Sequence of chain 1.D:
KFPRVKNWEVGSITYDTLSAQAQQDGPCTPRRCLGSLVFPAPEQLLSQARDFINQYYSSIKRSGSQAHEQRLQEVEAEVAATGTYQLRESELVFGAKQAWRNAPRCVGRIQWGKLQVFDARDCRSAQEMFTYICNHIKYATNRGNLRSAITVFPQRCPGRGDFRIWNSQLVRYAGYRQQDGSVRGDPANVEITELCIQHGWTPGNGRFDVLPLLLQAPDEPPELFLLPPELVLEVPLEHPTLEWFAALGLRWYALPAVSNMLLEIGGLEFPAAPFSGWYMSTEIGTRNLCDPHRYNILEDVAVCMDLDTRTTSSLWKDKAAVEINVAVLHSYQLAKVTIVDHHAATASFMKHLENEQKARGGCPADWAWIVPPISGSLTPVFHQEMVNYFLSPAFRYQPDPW

Binding-site contacts:
Ligand atom C04 contacts residue TRP405 of chain 1.C at 4.1 Å (hydrophobic).
Ligand atom N02 contacts residue PHE420 of chain 1.C at 3.5 Å (h-bond).
Ligand atom F13 contacts residue ARG332 of chain 1.D at 4.1 Å.
Ligand atom C02 contacts residue VAL64 of chain 1.D at 4.1 Å (hydrophobic).
Ligand atom C03 contacts residue TRP405 of chain 1.C at 3.6 Å (hydrophobic).
Ligand atom C02 contacts residue PHE420 of chain 1.C at 3.4 Å (hydrophobic).
Ligand atom C07 contacts residue TRP407 of chain 1.D at 3.8 Å (hydrophobic).
Ligand atom C18 contacts residue KMA1 of chain 1.JA at 3.6 Å.
Ligand atom C14 contacts residue KMA1 of chain 1.JA at 3.6 Å.
Ligand atom C07 contacts residue TRP405 of chain 1.C at 3.9 Å (hydrophobic).
Ligand atom C12 contacts residue KMA1 of chain 1.JA at 3.9 Å.
Ligand atom C15 contacts residue KMA1 of chain 1.JA at 3.6 Å.
Ligand atom C06 contacts residue VAL64 of chain 1.D at 4.0 Å (hydrophobic).
Ligand atom N02 contacts residue GLN422 of chain 1.C at 4.0 Å.
Ligand atom C02 contacts residue SER62 of chain 1.D at 4.2 Å.
Ligand atom C08 contacts residue VAL64 of chain 1.D at 4.2 Å (hydrophobic).
Ligand atom C09 contacts residue TRP407 of chain 1.D at 3.6 Å (hydrophobic).
Ligand atom N21 contacts residue PHE65 of chain 1.D at 3.9 Å.
Ligand atom C07 contacts residue ALA406 of chain 1.D at 3.0 Å (hydrophobic).
Ligand atom C03 contacts residue PHE420 of chain 1.C at 3.6 Å (hydrophobic).
Ligand atom C08 contacts residue HIS421 of chain 1.C at 4.1 Å.
Ligand atom C17 contacts residue TRP34 of chain 1.C at 3.4 Å (hydrophobic).
Ligand atom C05 contacts residue PHE420 of chain 1.C at 3.7 Å (hydrophobic).
Ligand atom C05 contacts residue TRP407 of chain 1.D at 4.1 Å (hydrophobic).
Ligand atom C18 contacts residue TRP34 of chain 1.C at 4.1 Å (hydrophobic).
Ligand atom C11 contacts residue KMA1 of chain 1.JA at 4.0 Å.
Ligand atom C07 contacts residue PHE420 of chain 1.C at 3.5 Å (hydrophobic).
Ligand atom C16 contacts residue KMA1 of chain 1.JA at 3.8 Å.
Ligand atom C04 contacts residue PHE420 of chain 1.C at 3.8 Å (hydrophobic).
Ligand atom C09 contacts residue VAL64 of chain 1.D at 3.8 Å (hydrophobic).
Ligand atom F13 contacts residue ARG325 of chain 1.D at 3.7 Å.
Ligand atom N02 contacts residue TRP405 of chain 1.C at 3.8 Å.
Ligand atom C04 contacts residue TRP407 of chain 1.D at 3.8 Å (hydrophobic).
Ligand atom C13 contacts residue KMA1 of chain 1.JA at 3.8 Å.
Ligand atom N02 contacts residue GLU423 of chain 1.C at 4.1 Å.
Ligand atom F13 contacts residue KMA1 of chain 1.JA at 3.4 Å.
Ligand atom N02 contacts residue SER62 of chain 1.D at 3.5 Å (h-bond).
Ligand atom N01 contacts residue VAL64 of chain 1.D at 3.6 Å.
Ligand atom C22 contacts residue TRP34 of chain 1.C at 3.7 Å (hydrophobic).
Ligand atom N01 contacts residue PHE420 of chain 1.C at 3.9 Å.

The protein below binds the small molecule below.
Small molecule (SMILES): Cc1cc(N)nc(CCc2cc(F)cc(CC[C@@H]3CCCN3)c2)c1

Sequence of chain 1.C:
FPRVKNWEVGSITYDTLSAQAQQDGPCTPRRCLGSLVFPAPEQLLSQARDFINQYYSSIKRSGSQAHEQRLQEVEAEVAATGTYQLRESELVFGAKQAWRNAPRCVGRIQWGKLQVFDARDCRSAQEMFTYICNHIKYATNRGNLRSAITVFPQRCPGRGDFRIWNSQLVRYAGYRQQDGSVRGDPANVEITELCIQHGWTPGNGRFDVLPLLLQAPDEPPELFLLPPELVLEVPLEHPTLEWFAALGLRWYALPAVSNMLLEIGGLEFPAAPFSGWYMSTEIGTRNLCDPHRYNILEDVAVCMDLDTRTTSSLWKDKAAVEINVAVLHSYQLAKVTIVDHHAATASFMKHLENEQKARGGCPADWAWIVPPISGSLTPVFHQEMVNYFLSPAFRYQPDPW